Sequence of chain 1.E:
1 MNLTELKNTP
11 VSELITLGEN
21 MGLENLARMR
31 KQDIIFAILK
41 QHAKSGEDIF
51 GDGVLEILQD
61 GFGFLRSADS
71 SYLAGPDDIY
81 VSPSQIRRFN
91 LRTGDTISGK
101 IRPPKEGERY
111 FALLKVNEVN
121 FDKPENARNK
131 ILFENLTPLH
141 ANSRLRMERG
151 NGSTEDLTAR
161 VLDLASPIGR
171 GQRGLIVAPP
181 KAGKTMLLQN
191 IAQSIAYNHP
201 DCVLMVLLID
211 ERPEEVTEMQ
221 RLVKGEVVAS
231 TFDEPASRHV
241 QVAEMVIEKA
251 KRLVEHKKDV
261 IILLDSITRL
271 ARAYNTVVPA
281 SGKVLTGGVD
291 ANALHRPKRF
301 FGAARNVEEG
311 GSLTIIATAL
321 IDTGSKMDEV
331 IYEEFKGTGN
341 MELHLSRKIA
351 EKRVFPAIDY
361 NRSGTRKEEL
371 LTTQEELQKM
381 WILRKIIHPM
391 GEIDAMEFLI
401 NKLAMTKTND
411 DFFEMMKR

This protein binds this small molecule.
Small molecule (SMILES): Nc1nc2c(ncn2[C@@H]2O[C@H](COP(=O)(O)OP(=O)(O)OP(=O)(O)O)[C@@H](OP(=O)(O)OP(=O)(O)O)[C@H]2O)c(=O)[nH]1

Binding-site contacts:
Ligand atom O3A contacts residue ARG366 of chain 1.D at 3.1 Å (salt-bridge).
Ligand atom C1' contacts residue PHE355 of chain 1.E at 3.6 Å (hydrophobic).
Ligand atom C8 contacts residue GLY183 of chain 1.E at 3.5 Å.
Ligand atom O2D contacts residue LYS181 of chain 1.E at 3.4 Å (salt-bridge).
Ligand atom O1G contacts residue MG1 of chain 1.K at 2.0 Å.
Ligand atom PG contacts residue MG1 of chain 1.K at 3.1 Å.
Ligand atom O1G contacts residue THR185 of chain 1.E at 3.2 Å.
Ligand atom N3 contacts residue PHE355 of chain 1.E at 3.6 Å.
Ligand atom C5 contacts residue MET186 of chain 1.E at 3.4 Å (hydrophobic).
Ligand atom C5 contacts residue PHE355 of chain 1.E at 3.3 Å (hydrophobic).
Ligand atom O3B contacts residue LYS184 of chain 1.E at 3.4 Å.
Ligand atom O5' contacts residue GLY183 of chain 1.E at 3.2 Å (h-bond).
Ligand atom C2' contacts residue MET186 of chain 1.E at 3.6 Å (hydrophobic).
Ligand atom PA contacts residue THR185 of chain 1.E at 3.4 Å.
Ligand atom O2G contacts residue THR185 of chain 1.E at 3.2 Å.
Ligand atom C4 contacts residue PHE355 of chain 1.E at 3.3 Å (hydrophobic).
Ligand atom O3B contacts residue MG1 of chain 1.K at 3.6 Å.
Ligand atom O2A contacts residue GLY183 of chain 1.E at 3.1 Å.
Ligand atom O1A contacts residue THR185 of chain 1.E at 2.2 Å (h-bond).
Ligand atom N9 contacts residue PHE355 of chain 1.E at 3.6 Å.
Ligand atom C6 contacts residue PHE355 of chain 1.E at 3.5 Å (hydrophobic).
Ligand atom O3D contacts residue LYS181 of chain 1.E at 2.9 Å (salt-bridge).
Ligand atom O1A contacts residue ARG366 of chain 1.D at 3.1 Å (salt-bridge).
Ligand atom O2G contacts residue ARG366 of chain 1.D at 3.5 Å (salt-bridge).
Ligand atom O2A contacts residue LYS184 of chain 1.E at 2.4 Å (salt-bridge).
Ligand atom C8 contacts residue PHE355 of chain 1.E at 3.4 Å (hydrophobic).
Ligand atom N7 contacts residue PHE355 of chain 1.E at 3.3 Å.
Ligand atom O3G contacts residue MG1 of chain 1.K at 3.4 Å.
Ligand atom O1B contacts residue LYS181 of chain 1.E at 3.3 Å (salt-bridge).
Ligand atom O2G contacts residue GLU215 of chain 1.E at 3.4 Å (salt-bridge).
Ligand atom O2A contacts residue THR185 of chain 1.E at 3.1 Å (h-bond).
Ligand atom O1C contacts residue GLU369 of chain 1.D at 3.5 Å (salt-bridge).
Ligand atom O3G contacts residue ARG212 of chain 1.E at 2.9 Å (salt-bridge).
Ligand atom O1G contacts residue GLU211 of chain 1.E at 3.5 Å (salt-bridge).
Ligand atom O6 contacts residue PHE355 of chain 1.E at 3.4 Å.
Ligand atom O1G contacts residue LYS184 of chain 1.E at 3.6 Å.
Ligand atom O2G contacts residue ARG212 of chain 1.E at 3.4 Å (salt-bridge).
Ligand atom C5' contacts residue GLY183 of chain 1.E at 3.6 Å.
Ligand atom O3D contacts residue ARG366 of chain 1.D at 3.3 Å (salt-bridge).
Ligand atom O1D contacts residue THR365 of chain 1.D at 2.9 Å (h-bond).

Sequence of chain 1.D:
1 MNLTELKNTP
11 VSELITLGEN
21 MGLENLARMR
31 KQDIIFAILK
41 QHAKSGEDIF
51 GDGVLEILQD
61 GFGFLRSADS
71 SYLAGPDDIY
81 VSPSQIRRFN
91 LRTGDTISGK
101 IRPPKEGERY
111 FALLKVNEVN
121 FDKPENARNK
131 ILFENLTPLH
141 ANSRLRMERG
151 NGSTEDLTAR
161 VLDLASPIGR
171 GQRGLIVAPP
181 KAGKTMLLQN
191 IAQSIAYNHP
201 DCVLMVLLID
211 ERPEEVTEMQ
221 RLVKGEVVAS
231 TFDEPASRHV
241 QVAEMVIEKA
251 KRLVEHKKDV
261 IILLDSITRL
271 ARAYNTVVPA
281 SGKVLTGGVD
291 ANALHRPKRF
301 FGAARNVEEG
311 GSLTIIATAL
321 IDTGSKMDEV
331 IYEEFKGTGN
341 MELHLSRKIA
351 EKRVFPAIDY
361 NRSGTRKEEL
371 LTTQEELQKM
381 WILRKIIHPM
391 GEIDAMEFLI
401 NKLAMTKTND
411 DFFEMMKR